The protein below binds the small molecule below.
Small molecule (SMILES): CC(=O)N[C@@H]1[C@@H](O)[C@H](O)[C@@H](CO)O[C@H]1O

Sequence of chain 1.B:
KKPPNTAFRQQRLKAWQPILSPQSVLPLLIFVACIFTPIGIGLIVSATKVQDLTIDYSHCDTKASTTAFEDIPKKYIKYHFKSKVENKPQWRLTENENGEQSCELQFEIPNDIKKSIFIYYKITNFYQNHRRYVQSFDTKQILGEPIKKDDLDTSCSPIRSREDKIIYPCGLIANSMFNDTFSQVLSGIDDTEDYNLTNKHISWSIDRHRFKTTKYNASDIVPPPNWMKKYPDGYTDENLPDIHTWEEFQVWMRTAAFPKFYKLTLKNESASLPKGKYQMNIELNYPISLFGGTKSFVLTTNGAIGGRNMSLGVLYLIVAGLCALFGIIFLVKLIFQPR

Binding-site contacts:
Ligand atom C1 contacts residue ALA291 of chain 1.B at 3.8 Å (hydrophobic).
Ligand atom O7 contacts residue LEU217 of chain 1.B at 4.0 Å.
Ligand atom C6 contacts residue TYR215 of chain 1.B at 4.0 Å (hydrophobic).
Ligand atom O7 contacts residue THR218 of chain 1.B at 3.4 Å.
Ligand atom C2 contacts residue ASN216 of chain 1.B at 4.1 Å.
Ligand atom C5 contacts residue ASN288 of chain 1.B at 3.7 Å.
Ligand atom O6 contacts residue ALA291 of chain 1.B at 4.1 Å.
Ligand atom C7 contacts residue THR218 of chain 1.B at 4.0 Å.
Ligand atom O5 contacts residue ASN216 of chain 1.B at 3.8 Å.
Ligand atom C1 contacts residue ASN216 of chain 1.B at 3.7 Å.
Ligand atom C2 contacts residue ASN288 of chain 1.B at 2.5 Å.
Ligand atom O5 contacts residue ALA291 of chain 1.B at 3.8 Å.
Ligand atom N2 contacts residue ASN288 of chain 1.B at 2.8 Å (h-bond).
Ligand atom O7 contacts residue ASN216 of chain 1.B at 3.9 Å.
Ligand atom O5 contacts residue TYR215 of chain 1.B at 3.6 Å.
Ligand atom C7 contacts residue ASN288 of chain 1.B at 3.1 Å.
Ligand atom C7 contacts residue SER290 of chain 1.B at 4.0 Å.
Ligand atom C8 contacts residue THR218 of chain 1.B at 3.7 Å.
Ligand atom C8 contacts residue SER290 of chain 1.B at 3.9 Å.
Ligand atom O6 contacts residue GLU213 of chain 1.B at 2.7 Å (salt-bridge).
Ligand atom C8 contacts residue ASN288 of chain 1.B at 3.5 Å.
Ligand atom O7 contacts residue ASN288 of chain 1.B at 3.6 Å.
Ligand atom C1 contacts residue SER290 of chain 1.B at 4.1 Å.
Ligand atom O6 contacts residue SER292 of chain 1.B at 4.2 Å.
Ligand atom C1 contacts residue TYR215 of chain 1.B at 4.3 Å (hydrophobic).
Ligand atom C5 contacts residue ALA291 of chain 1.B at 3.8 Å (hydrophobic).
Ligand atom N2 contacts residue SER290 of chain 1.B at 3.2 Å (h-bond).
Ligand atom C3 contacts residue ASN288 of chain 1.B at 3.8 Å.
Ligand atom C4 contacts residue ASN288 of chain 1.B at 4.2 Å.
Ligand atom C3 contacts residue SER290 of chain 1.B at 4.4 Å.
Ligand atom C2 contacts residue SER290 of chain 1.B at 4.1 Å.
Ligand atom O6 contacts residue TYR215 of chain 1.B at 3.2 Å.
Ligand atom C6 contacts residue GLU213 of chain 1.B at 3.5 Å.
Ligand atom C1 contacts residue ASN288 of chain 1.B at 1.4 Å.
Ligand atom O5 contacts residue ASN288 of chain 1.B at 2.3 Å (h-bond).
Ligand atom C6 contacts residue ASN216 of chain 1.B at 4.4 Å.